Binding-site contacts:
Ligand atom C4 contacts residue TYR55 of chain 1.A at 4.3 Å (hydrophobic).
Ligand atom C8 contacts residue ASN68 of chain 1.A at 3.6 Å.
Ligand atom O5 contacts residue TYR55 of chain 1.A at 3.5 Å (h-bond).
Ligand atom C5 contacts residue TYR55 of chain 1.A at 3.4 Å (hydrophobic).
Ligand atom C4 contacts residue ASN68 of chain 1.A at 4.3 Å.
Ligand atom C6 contacts residue TYR38 of chain 1.A at 4.5 Å (hydrophobic).
Ligand atom C3 contacts residue TYR55 of chain 1.A at 4.1 Å (hydrophobic).
Ligand atom C3 contacts residue ASN68 of chain 1.A at 3.9 Å.
Ligand atom C1 contacts residue PRO40 of chain 1.A at 4.3 Å (hydrophobic).
Ligand atom C8 contacts residue TYR38 of chain 1.A at 3.5 Å (hydrophobic).
Ligand atom N2 contacts residue PRO67 of chain 1.A at 4.3 Å.
Ligand atom O7 contacts residue ASN68 of chain 1.A at 3.4 Å (h-bond).
Ligand atom C7 contacts residue ASN68 of chain 1.A at 2.9 Å.
Ligand atom C5 contacts residue PRO40 of chain 1.A at 4.1 Å (hydrophobic).
Ligand atom C8 contacts residue PRO67 of chain 1.A at 3.7 Å (hydrophobic).
Ligand atom O5 contacts residue ASN68 of chain 1.A at 2.3 Å (h-bond).
Ligand atom C1 contacts residue ASN68 of chain 1.A at 1.5 Å.
Ligand atom C2 contacts residue ASN68 of chain 1.A at 2.6 Å.
Ligand atom C1 contacts residue TYR55 of chain 1.A at 3.2 Å (hydrophobic).
Ligand atom C5 contacts residue ASN68 of chain 1.A at 3.6 Å.
Ligand atom C6 contacts residue TYR55 of chain 1.A at 4.4 Å (hydrophobic).
Ligand atom N2 contacts residue ASN68 of chain 1.A at 2.5 Å (h-bond).
Ligand atom C6 contacts residue PRO40 of chain 1.A at 4.0 Å (hydrophobic).
Ligand atom O5 contacts residue PRO40 of chain 1.A at 3.6 Å.
Ligand atom C2 contacts residue TYR55 of chain 1.A at 4.2 Å (hydrophobic).

A protein and the small-molecule ligand that binds it are described below.
Small molecule (SMILES): CC(=O)N[C@H]1[C@H](O[C@H]2[C@H](O)[C@@H](NC(C)=O)CO[C@@H]2CO)O[C@H](CO)[C@@H](O)[C@@H]1O

Sequence of chain 1.A:
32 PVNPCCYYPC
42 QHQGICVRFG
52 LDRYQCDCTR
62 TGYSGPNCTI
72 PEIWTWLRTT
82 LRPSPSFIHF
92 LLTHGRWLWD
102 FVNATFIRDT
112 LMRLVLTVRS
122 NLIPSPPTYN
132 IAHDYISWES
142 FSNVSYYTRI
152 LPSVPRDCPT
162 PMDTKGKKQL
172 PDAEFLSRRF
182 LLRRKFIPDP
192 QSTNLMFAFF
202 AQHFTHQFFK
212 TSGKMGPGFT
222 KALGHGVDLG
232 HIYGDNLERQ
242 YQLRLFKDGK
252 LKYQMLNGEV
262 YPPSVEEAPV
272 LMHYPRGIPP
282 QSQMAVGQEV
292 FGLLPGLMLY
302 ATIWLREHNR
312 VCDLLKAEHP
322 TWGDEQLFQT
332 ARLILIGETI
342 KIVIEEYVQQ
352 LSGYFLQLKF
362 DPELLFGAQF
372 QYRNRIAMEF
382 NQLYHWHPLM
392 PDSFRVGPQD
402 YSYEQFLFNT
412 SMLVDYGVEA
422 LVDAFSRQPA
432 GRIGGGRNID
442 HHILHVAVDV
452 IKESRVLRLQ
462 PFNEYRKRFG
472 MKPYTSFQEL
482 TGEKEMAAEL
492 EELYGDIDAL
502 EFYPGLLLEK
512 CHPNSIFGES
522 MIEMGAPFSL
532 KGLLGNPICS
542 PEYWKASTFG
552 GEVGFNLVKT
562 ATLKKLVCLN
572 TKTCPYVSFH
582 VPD